Binding-site contacts:
Ligand atom C16 contacts residue ATP1 of chain 1.C at 3.7 Å.
Ligand atom N2 contacts residue SER152 of chain 1.A at 3.4 Å (h-bond).
Ligand atom C5 contacts residue PHE149 of chain 1.A at 3.4 Å (hydrophobic).
Ligand atom N1 contacts residue GLY150 of chain 1.A at 3.7 Å.
Ligand atom C12 contacts residue MET83 of chain 1.A at 3.8 Å (hydrophobic).
Ligand atom N1 contacts residue SER152 of chain 1.A at 3.4 Å (h-bond).
Ligand atom F1 contacts residue ILE81 of chain 1.A at 3.6 Å.
Ligand atom C13 contacts residue ASP148 of chain 1.A at 3.3 Å.
Ligand atom O2 contacts residue MG1 of chain 1.D at 3.8 Å.
Ligand atom C5 contacts residue LEU155 of chain 1.A at 3.6 Å (hydrophobic).
Ligand atom C8 contacts residue ASP148 of chain 1.A at 3.5 Å.
Ligand atom N2 contacts residue VAL151 of chain 1.A at 3.3 Å (h-bond).
Ligand atom C6 contacts residue LEU155 of chain 1.A at 3.6 Å (hydrophobic).
Ligand atom O1 contacts residue LYS37 of chain 1.A at 2.9 Å (salt-bridge).
Ligand atom N3 contacts residue ILE81 of chain 1.A at 3.6 Å.
Ligand atom C7 contacts residue LEU55 of chain 1.A at 3.6 Å (hydrophobic).
Ligand atom O3 contacts residue ATP1 of chain 1.C at 3.3 Å (h-bond).
Ligand atom F1 contacts residue LYS37 of chain 1.A at 3.5 Å.
Ligand atom C6 contacts residue PHE149 of chain 1.A at 3.6 Å (hydrophobic).
Ligand atom C9 contacts residue PHE149 of chain 1.A at 3.3 Å (hydrophobic).
Ligand atom N1 contacts residue VAL151 of chain 1.A at 3.8 Å.
Ligand atom O3 contacts residue GLY20 of chain 1.A at 3.1 Å (h-bond).
Ligand atom C7 contacts residue PHE149 of chain 1.A at 3.2 Å (hydrophobic).
Ligand atom C11 contacts residue ASP148 of chain 1.A at 3.7 Å.
Ligand atom C9 contacts residue ASP148 of chain 1.A at 3.5 Å.
Ligand atom C7 contacts residue VAL151 of chain 1.A at 3.5 Å (hydrophobic).
Ligand atom O3 contacts residue ASN18 of chain 1.A at 3.2 Å (h-bond).
Ligand atom O2 contacts residue ASP148 of chain 1.A at 3.7 Å.
Ligand atom O3 contacts residue GLY17 of chain 1.A at 2.6 Å (h-bond).
Ligand atom O2 contacts residue LYS37 of chain 1.A at 3.2 Å (salt-bridge).
Ligand atom C2 contacts residue MET159 of chain 1.A at 3.7 Å (hydrophobic).
Ligand atom O1 contacts residue ASP148 of chain 1.A at 3.4 Å (salt-bridge).
Ligand atom N1 contacts residue PHE149 of chain 1.A at 3.7 Å.
Ligand atom I1 contacts residue VAL67 of chain 1.A at 3.3 Å.
Ligand atom F1 contacts residue ASP148 of chain 1.A at 3.2 Å.
Ligand atom N2 contacts residue PHE149 of chain 1.A at 3.5 Å (h-bond).
Ligand atom C10 contacts residue ASP148 of chain 1.A at 3.5 Å.
Ligand atom C16 contacts residue LYS37 of chain 1.A at 3.2 Å.
Ligand atom C14 contacts residue LYS37 of chain 1.A at 3.8 Å.
Ligand atom O2 contacts residue ATP1 of chain 1.C at 3.8 Å.

This small molecule binds to this protein.
Small molecule (SMILES): O=C(NOCCO)c1ccc2[nH]ncc2c1Nc1ccc(I)cc1F

Sequence of chain 1.A:
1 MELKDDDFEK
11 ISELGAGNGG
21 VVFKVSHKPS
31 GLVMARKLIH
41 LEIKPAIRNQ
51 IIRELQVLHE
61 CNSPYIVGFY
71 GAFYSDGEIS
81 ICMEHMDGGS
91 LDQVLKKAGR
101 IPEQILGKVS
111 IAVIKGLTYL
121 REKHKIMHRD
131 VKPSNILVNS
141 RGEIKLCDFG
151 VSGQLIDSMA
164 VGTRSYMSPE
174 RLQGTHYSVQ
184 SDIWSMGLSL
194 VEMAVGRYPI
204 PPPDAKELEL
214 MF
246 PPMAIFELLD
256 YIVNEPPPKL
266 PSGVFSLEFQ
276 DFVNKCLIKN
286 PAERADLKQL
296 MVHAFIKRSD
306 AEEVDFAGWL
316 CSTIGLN